This protein binds this small molecule.
Small molecule (SMILES): O=C(N[C@H](CO)[C@H](O)c1ccc([N+](=O)[O-])cc1)C(Cl)Cl

Sequence of chain 2.E:
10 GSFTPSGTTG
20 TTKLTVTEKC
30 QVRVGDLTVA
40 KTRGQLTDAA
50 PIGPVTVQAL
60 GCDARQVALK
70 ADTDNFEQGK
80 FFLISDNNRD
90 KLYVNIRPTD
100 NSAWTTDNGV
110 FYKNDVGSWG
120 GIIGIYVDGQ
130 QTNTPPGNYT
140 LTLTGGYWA

Binding-site contacts:
Ligand atom CL2 contacts residue ILE121 of chain 2.E at 3.8 Å.
Ligand atom CL1 contacts residue TYR125 of chain 2.E at 3.5 Å.
Ligand atom N9 contacts residue PRO53 of chain 2.E at 4.2 Å.
Ligand atom C1 contacts residue GLY52 of chain 2.E at 4.3 Å.
Ligand atom C2 contacts residue PRO53 of chain 2.E at 3.9 Å (hydrophobic).
Ligand atom N9 contacts residue ILE121 of chain 2.E at 4.3 Å.
Ligand atom O2 contacts residue PRO53 of chain 2.E at 3.0 Å.
Ligand atom CL2 contacts residue GLY52 of chain 2.E at 4.4 Å.
Ligand atom CL1 contacts residue ILE124 of chain 2.E at 3.3 Å.
Ligand atom CL2 contacts residue THR98 of chain 2.E at 4.0 Å.
Ligand atom C4 contacts residue PRO50 of chain 2.E at 4.3 Å (hydrophobic).
Ligand atom C8 contacts residue PRO53 of chain 2.E at 3.8 Å (hydrophobic).
Ligand atom N2 contacts residue PRO50 of chain 2.E at 4.3 Å.
Ligand atom C1 contacts residue TYR125 of chain 2.E at 3.6 Å (hydrophobic).
Ligand atom O9A contacts residue ILE121 of chain 2.E at 3.4 Å.
Ligand atom C2 contacts residue GLY52 of chain 2.E at 4.3 Å.
Ligand atom CL1 contacts residue ILE51 of chain 2.E at 4.2 Å.
Ligand atom O2 contacts residue PRO50 of chain 2.E at 4.2 Å.
Ligand atom C1 contacts residue GLY123 of chain 2.E at 4.2 Å.
Ligand atom C9 contacts residue PRO53 of chain 2.E at 4.1 Å (hydrophobic).
Ligand atom CL1 contacts residue PRO50 of chain 2.E at 3.8 Å.
Ligand atom C2 contacts residue PRO50 of chain 2.E at 4.1 Å (hydrophobic).
Ligand atom CL2 contacts residue GLY123 of chain 2.E at 3.6 Å.
Ligand atom CL1 contacts residue GLY52 of chain 2.E at 3.4 Å.
Ligand atom C1 contacts residue PRO50 of chain 2.E at 4.3 Å (hydrophobic).
Ligand atom CL2 contacts residue PRO53 of chain 2.E at 3.6 Å.
Ligand atom C1 contacts residue PRO53 of chain 2.E at 4.4 Å (hydrophobic).
Ligand atom CL1 contacts residue GLY123 of chain 2.E at 3.7 Å.
Ligand atom CL2 contacts residue TYR125 of chain 2.E at 3.9 Å.
Ligand atom O4 contacts residue PRO50 of chain 2.E at 3.4 Å.
Ligand atom O9B contacts residue PRO53 of chain 2.E at 3.9 Å.
Ligand atom O2 contacts residue GLY52 of chain 2.E at 3.4 Å.
Ligand atom CL1 contacts residue PRO53 of chain 2.E at 4.1 Å.